Binding-site contacts:
Ligand atom C10 contacts residue LEU137 of chain 1.A at 3.7 Å (hydrophobic).
Ligand atom N1 contacts residue ALA36 of chain 1.A at 3.4 Å.
Ligand atom N3 contacts residue LEU137 of chain 1.A at 4.0 Å.
Ligand atom C14 contacts residue LEU15 of chain 1.A at 3.9 Å (hydrophobic).
Ligand atom N1 contacts residue LEU137 of chain 1.A at 3.6 Å.
Ligand atom C4 contacts residue GLU85 of chain 1.A at 3.8 Å.
Ligand atom C2 contacts residue LEU137 of chain 1.A at 3.3 Å (hydrophobic).
Ligand atom C16 contacts residue LEU15 of chain 1.A at 4.0 Å (hydrophobic).
Ligand atom C12 contacts residue LEU15 of chain 1.A at 3.6 Å (hydrophobic).
Ligand atom N2 contacts residue LEU84 of chain 1.A at 3.6 Å.
Ligand atom N3 contacts residue CYS87 of chain 1.A at 3.0 Å (h-bond).
Ligand atom C13 contacts residue LEU15 of chain 1.A at 3.5 Å (hydrophobic).
Ligand atom C15 contacts residue GLY90 of chain 1.A at 4.0 Å.
Ligand atom C5 contacts residue LEU137 of chain 1.A at 4.0 Å (hydrophobic).
Ligand atom C7 contacts residue VAL68 of chain 1.A at 3.7 Å (hydrophobic).
Ligand atom C9 contacts residue LEU15 of chain 1.A at 4.0 Å (hydrophobic).
Ligand atom C3 contacts residue LEU137 of chain 1.A at 3.6 Å (hydrophobic).
Ligand atom C8 contacts residue CYS87 of chain 1.A at 3.2 Å (hydrophobic).
Ligand atom C3 contacts residue ALA36 of chain 1.A at 3.8 Å (hydrophobic).
Ligand atom C4 contacts residue CYS87 of chain 1.A at 4.0 Å (hydrophobic).
Ligand atom N1 contacts residue GLU85 of chain 1.A at 2.7 Å (salt-bridge).
Ligand atom C4 contacts residue LEU137 of chain 1.A at 3.4 Å (hydrophobic).
Ligand atom C7 contacts residue GLU85 of chain 1.A at 3.9 Å.
Ligand atom C21 contacts residue THR14 of chain 1.A at 3.4 Å.
Ligand atom C3 contacts residue GLU85 of chain 1.A at 3.6 Å.
Ligand atom C16 contacts residue GLY90 of chain 1.A at 4.0 Å.
Ligand atom N3 contacts residue TYR86 of chain 1.A at 3.6 Å.
Ligand atom C8 contacts residue TYR86 of chain 1.A at 3.8 Å (hydrophobic).
Ligand atom N3 contacts residue GLU85 of chain 1.A at 4.0 Å.
Ligand atom C1 contacts residue LEU137 of chain 1.A at 3.2 Å (hydrophobic).
Ligand atom C4 contacts residue ALA36 of chain 1.A at 3.8 Å (hydrophobic).
Ligand atom C13 contacts residue GLU91 of chain 1.A at 3.9 Å.
Ligand atom C23 contacts residue LEU15 of chain 1.A at 3.8 Å (hydrophobic).
Ligand atom C15 contacts residue LEU15 of chain 1.A at 3.6 Å (hydrophobic).
Ligand atom C8 contacts residue LEU15 of chain 1.A at 4.0 Å (hydrophobic).
Ligand atom N5 contacts residue LYS38 of chain 1.A at 3.3 Å (salt-bridge).
Ligand atom N5 contacts residue ASP148 of chain 1.A at 3.4 Å.
Ligand atom C12 contacts residue GLU91 of chain 1.A at 3.8 Å.
Ligand atom C20 contacts residue THR14 of chain 1.A at 3.4 Å.
Ligand atom C7 contacts residue LEU84 of chain 1.A at 3.8 Å (hydrophobic).

Sequence of chain 1.A:
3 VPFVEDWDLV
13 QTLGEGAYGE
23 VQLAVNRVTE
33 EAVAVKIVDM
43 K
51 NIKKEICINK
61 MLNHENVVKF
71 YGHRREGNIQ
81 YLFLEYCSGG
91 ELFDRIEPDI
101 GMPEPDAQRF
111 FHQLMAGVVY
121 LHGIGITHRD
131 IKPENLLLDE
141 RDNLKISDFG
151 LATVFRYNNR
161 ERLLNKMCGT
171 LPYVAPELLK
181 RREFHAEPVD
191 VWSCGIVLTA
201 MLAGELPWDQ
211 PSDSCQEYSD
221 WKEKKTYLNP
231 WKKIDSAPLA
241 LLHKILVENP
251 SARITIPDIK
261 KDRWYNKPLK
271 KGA

A protein and the small-molecule ligand that binds it are described below.
Small molecule (SMILES): N#Cc1cc2c(cn1)[nH]c1ncc(-c3ccc(CN4CCCCC4)cc3)cc12